Binding-site contacts:
Ligand atom N2 contacts residue ASN753 of chain 1.C at 2.9 Å (h-bond).
Ligand atom C8 contacts residue ASN753 of chain 1.C at 4.0 Å.
Ligand atom C7 contacts residue ASN753 of chain 1.C at 3.8 Å.
Ligand atom O5 contacts residue ASN753 of chain 1.C at 2.4 Å (h-bond).
Ligand atom C1 contacts residue ASN753 of chain 1.C at 1.4 Å.
Ligand atom C7 contacts residue GLU754 of chain 1.C at 3.8 Å.
Ligand atom C8 contacts residue GLU754 of chain 1.C at 3.9 Å.
Ligand atom N2 contacts residue ILE761 of chain 1.C at 4.5 Å.
Ligand atom C4 contacts residue ASN753 of chain 1.C at 4.2 Å.
Ligand atom O7 contacts residue ASN753 of chain 1.C at 4.0 Å.
Ligand atom C3 contacts residue ASN753 of chain 1.C at 3.8 Å.
Ligand atom C2 contacts residue ASN753 of chain 1.C at 2.5 Å.
Ligand atom C5 contacts residue ASN753 of chain 1.C at 3.6 Å.
Ligand atom C7 contacts residue ILE761 of chain 1.C at 4.5 Å (hydrophobic).
Ligand atom C8 contacts residue ILE761 of chain 1.C at 3.7 Å (hydrophobic).
Ligand atom O7 contacts residue GLU754 of chain 1.C at 3.0 Å (salt-bridge).

Sequence of chain 1.C:
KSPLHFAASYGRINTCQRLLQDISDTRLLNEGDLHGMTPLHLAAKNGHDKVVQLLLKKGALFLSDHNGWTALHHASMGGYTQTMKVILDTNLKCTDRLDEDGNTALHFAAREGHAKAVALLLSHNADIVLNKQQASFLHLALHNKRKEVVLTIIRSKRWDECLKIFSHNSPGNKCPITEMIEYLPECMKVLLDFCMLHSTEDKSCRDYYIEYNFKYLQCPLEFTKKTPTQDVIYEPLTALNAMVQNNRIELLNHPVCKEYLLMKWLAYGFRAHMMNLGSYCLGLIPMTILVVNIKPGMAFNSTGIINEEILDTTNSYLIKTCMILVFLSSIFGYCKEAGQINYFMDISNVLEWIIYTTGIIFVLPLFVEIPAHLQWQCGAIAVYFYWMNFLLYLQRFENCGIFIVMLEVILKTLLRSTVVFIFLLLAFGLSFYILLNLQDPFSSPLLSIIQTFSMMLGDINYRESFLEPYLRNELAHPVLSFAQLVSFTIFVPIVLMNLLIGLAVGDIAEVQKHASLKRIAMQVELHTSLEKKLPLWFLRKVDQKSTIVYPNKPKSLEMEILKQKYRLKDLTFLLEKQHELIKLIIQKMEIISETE

A small-molecule ligand and the protein it binds are described below.
Small molecule (SMILES): CC(=O)N[C@@H]1[C@@H](O)[C@H](O)[C@@H](CO)O[C@H]1O